Binding-site contacts:
Ligand atom O6B contacts residue SER75 of chain 1.C at 3.2 Å (h-bond).
Ligand atom O7 contacts residue ARG163 of chain 1.C at 3.4 Å (salt-bridge).
Ligand atom N2 contacts residue GLN161 of chain 1.C at 2.9 Å (h-bond).
Ligand atom O3 contacts residue ARG163 of chain 1.C at 3.5 Å (salt-bridge).
Ligand atom C6 contacts residue ILE108 of chain 1.A at 3.7 Å (hydrophobic).
Ligand atom C8 contacts residue ILE162 of chain 1.C at 3.6 Å (hydrophobic).
Ligand atom C1 contacts residue PHE144 of chain 1.A at 3.6 Å (hydrophobic).
Ligand atom C7 contacts residue LYS173 of chain 1.B at 3.8 Å.
Ligand atom O3 contacts residue ASN133 of chain 1.B at 3.1 Å (h-bond).
Ligand atom C7 contacts residue THR175 of chain 1.B at 3.5 Å.
Ligand atom C6 contacts residue PRO73 of chain 1.C at 3.4 Å (hydrophobic).
Ligand atom O4 contacts residue ASN149 of chain 1.A at 3.3 Å (h-bond).
Ligand atom C2 contacts residue ASN133 of chain 1.B at 3.7 Å.
Ligand atom O7 contacts residue ASN130 of chain 1.B at 3.0 Å (h-bond).
Ligand atom C8 contacts residue GLN161 of chain 1.C at 3.7 Å.
Ligand atom O2 contacts residue ARG163 of chain 1.C at 2.9 Å (salt-bridge).
Ligand atom O6B contacts residue SER74 of chain 1.C at 2.8 Å (h-bond).
Ligand atom O6 contacts residue PRO73 of chain 1.C at 3.4 Å (h-bond).
Ligand atom C3 contacts residue GLN161 of chain 1.C at 3.4 Å.
Ligand atom O4 contacts residue ARG137 of chain 1.B at 3.3 Å (salt-bridge).
Ligand atom O7 contacts residue ASN133 of chain 1.B at 3.1 Å (h-bond).
Ligand atom O7 contacts residue THR175 of chain 1.B at 2.6 Å (h-bond).
Ligand atom C2 contacts residue ARG163 of chain 1.C at 3.4 Å.
Ligand atom C1 contacts residue GLN161 of chain 1.C at 3.4 Å.
Ligand atom C2 contacts residue GLN161 of chain 1.C at 3.5 Å.
Ligand atom C6 contacts residue SER74 of chain 1.C at 3.7 Å.
Ligand atom C8 contacts residue THR175 of chain 1.B at 3.8 Å.
Ligand atom C8 contacts residue LYS173 of chain 1.B at 3.6 Å.
Ligand atom O6 contacts residue THR151 of chain 1.A at 3.7 Å.
Ligand atom C3 contacts residue THR151 of chain 1.A at 3.4 Å.
Ligand atom O3 contacts residue THR151 of chain 1.A at 2.8 Å (h-bond).
Ligand atom O2 contacts residue ASN133 of chain 1.B at 3.6 Å.
Ligand atom O6A contacts residue ARG137 of chain 1.B at 2.9 Å (salt-bridge).
Ligand atom O4 contacts residue SER75 of chain 1.C at 3.2 Å (h-bond).
Ligand atom O6 contacts residue PRO105 of chain 1.A at 3.1 Å.
Ligand atom O7 contacts residue ASN149 of chain 1.A at 3.2 Å (h-bond).
Ligand atom O1 contacts residue LYS173 of chain 1.B at 3.2 Å (salt-bridge).
Ligand atom O4 contacts residue SER74 of chain 1.C at 3.5 Å.
Ligand atom C7 contacts residue ASN130 of chain 1.B at 3.7 Å.
Ligand atom O7 contacts residue LYS173 of chain 1.B at 3.2 Å (salt-bridge).

A protein and the small-molecule ligand that binds it are described below.
Small molecule (SMILES): CC(=O)N[C@@H]1[C@@H](O[C@@H]2O[C@H](C(=O)O)[C@@H](O[C@@H]3O[C@H](CO)[C@@H](O)[C@H](O[C@@H]4O[C@H](C(=O)O)[C@@H](O[C@@H]5O[C@H](CO)[C@@H](O)[C@H](O[C@@H]6OC(C(=O)O)=C[C@H](O)[C@H]6O)[C@H]5NC(C)=O)[C@H](O)[C@H]4O)[C@H]3NC(C)=O)[C@H](O)[C@H]2O)[C@H](O)[C@@H](CO)O[C@H]1O

Sequence of chain 1.A:
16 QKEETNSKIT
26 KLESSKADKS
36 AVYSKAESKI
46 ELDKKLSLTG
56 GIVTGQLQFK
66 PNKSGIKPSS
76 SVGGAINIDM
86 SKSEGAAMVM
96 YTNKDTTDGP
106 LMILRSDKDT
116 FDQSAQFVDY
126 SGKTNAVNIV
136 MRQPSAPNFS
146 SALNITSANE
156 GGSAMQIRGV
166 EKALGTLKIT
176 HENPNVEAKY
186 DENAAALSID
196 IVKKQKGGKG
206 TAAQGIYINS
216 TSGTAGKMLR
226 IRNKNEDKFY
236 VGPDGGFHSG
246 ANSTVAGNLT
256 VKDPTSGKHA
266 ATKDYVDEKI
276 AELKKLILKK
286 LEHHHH

Sequence of chain 1.C:
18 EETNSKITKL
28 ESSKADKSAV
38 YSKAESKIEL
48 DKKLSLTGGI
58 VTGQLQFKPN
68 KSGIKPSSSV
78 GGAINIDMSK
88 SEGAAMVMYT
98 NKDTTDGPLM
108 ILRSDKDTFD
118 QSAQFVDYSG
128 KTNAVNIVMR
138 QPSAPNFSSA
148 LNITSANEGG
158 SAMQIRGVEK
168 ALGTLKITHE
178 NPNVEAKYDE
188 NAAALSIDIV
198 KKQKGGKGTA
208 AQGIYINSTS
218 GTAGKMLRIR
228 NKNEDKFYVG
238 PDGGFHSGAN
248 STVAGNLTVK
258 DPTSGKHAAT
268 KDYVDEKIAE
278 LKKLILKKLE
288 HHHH

Sequence of chain 1.B:
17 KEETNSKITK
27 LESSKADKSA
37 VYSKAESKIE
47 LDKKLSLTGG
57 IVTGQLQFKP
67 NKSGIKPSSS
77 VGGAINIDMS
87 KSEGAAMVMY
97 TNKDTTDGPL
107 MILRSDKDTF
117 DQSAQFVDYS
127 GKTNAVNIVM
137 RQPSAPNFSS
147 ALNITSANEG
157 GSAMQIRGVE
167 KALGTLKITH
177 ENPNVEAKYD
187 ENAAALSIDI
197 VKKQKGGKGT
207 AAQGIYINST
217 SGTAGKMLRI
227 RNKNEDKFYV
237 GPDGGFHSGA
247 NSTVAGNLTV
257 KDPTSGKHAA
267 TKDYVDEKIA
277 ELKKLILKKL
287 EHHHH